This protein binds this small molecule.
Small molecule (SMILES): CCCN1CC[C@@H](COc2ccc([C@@H]3c4ccc(O)cc4CC4(CC4)N3C(=O)c3ccccc3)cc2)C1

Binding-site contacts:
Ligand atom O1 contacts residue LEU88 of chain 1.A at 3.8 Å.
Ligand atom C30 contacts residue VAL235 of chain 1.A at 3.0 Å (hydrophobic).
Ligand atom O3 contacts residue TRP84 of chain 1.A at 3.5 Å.
Ligand atom C7 contacts residue LEU92 of chain 1.A at 3.9 Å (hydrophobic).
Ligand atom O3 contacts residue LEU226 of chain 1.A at 3.4 Å.
Ligand atom C31 contacts residue VAL235 of chain 1.A at 3.6 Å (hydrophobic).
Ligand atom C3 contacts residue ARG95 of chain 1.A at 3.9 Å.
Ligand atom C31 contacts residue PRO236 of chain 1.A at 3.4 Å (hydrophobic).
Ligand atom C14 contacts residue ILE125 of chain 1.A at 3.8 Å (hydrophobic).
Ligand atom C26 contacts residue TRP84 of chain 1.A at 3.8 Å (hydrophobic).
Ligand atom C13 contacts residue MET122 of chain 1.A at 3.1 Å (hydrophobic).
Ligand atom C22 contacts residue ALA51 of chain 1.A at 3.7 Å (hydrophobic).
Ligand atom C23 contacts residue MET89 of chain 1.A at 3.8 Å (hydrophobic).
Ligand atom N2 contacts residue VAL235 of chain 1.A at 3.2 Å (h-bond).
Ligand atom C20 contacts residue LEU226 of chain 1.A at 3.9 Å (hydrophobic).
Ligand atom C1 contacts residue ALA51 of chain 1.A at 3.9 Å (hydrophobic).
Ligand atom O1 contacts residue GLU54 of chain 1.A at 2.5 Å (salt-bridge).
Ligand atom C2 contacts residue GLU54 of chain 1.A at 2.9 Å.
Ligand atom C1 contacts residue LEU47 of chain 1.A at 3.6 Å (hydrophobic).
Ligand atom C21 contacts residue ALA51 of chain 1.A at 3.5 Å (hydrophobic).
Ligand atom C10 contacts residue LEU47 of chain 1.A at 3.8 Å (hydrophobic).
Ligand atom C14 contacts residue MET122 of chain 1.A at 3.2 Å (hydrophobic).
Ligand atom C24 contacts residue MET89 of chain 1.A at 3.5 Å (hydrophobic).
Ligand atom O2 contacts residue LEU47 of chain 1.A at 3.0 Å.
Ligand atom O1 contacts residue ARG95 of chain 1.A at 2.9 Å (salt-bridge).
Ligand atom C19 contacts residue LEU226 of chain 1.A at 3.9 Å (hydrophobic).
Ligand atom C26 contacts residue VAL235 of chain 1.A at 3.8 Å (hydrophobic).
Ligand atom C3 contacts residue GLU54 of chain 1.A at 3.0 Å.
Ligand atom C24 contacts residue LEU85 of chain 1.A at 3.9 Å (hydrophobic).
Ligand atom C21 contacts residue TRP84 of chain 1.A at 3.8 Å (hydrophobic).
Ligand atom N2 contacts residue ASP52 of chain 1.A at 3.8 Å.
Ligand atom C12 contacts residue HIS225 of chain 1.A at 3.6 Å.
Ligand atom C32 contacts residue LEU240 of chain 1.A at 3.7 Å (hydrophobic).
Ligand atom C29 contacts residue VAL235 of chain 1.A at 2.5 Å (hydrophobic).
Ligand atom C22 contacts residue LEU88 of chain 1.A at 3.9 Å (hydrophobic).
Ligand atom C13 contacts residue HIS225 of chain 1.A at 3.4 Å.
Ligand atom C30 contacts residue PRO236 of chain 1.A at 3.4 Å (hydrophobic).
Ligand atom C4 contacts residue LEU88 of chain 1.A at 3.7 Å (hydrophobic).
Ligand atom C27 contacts residue ASP52 of chain 1.A at 2.9 Å.
Ligand atom C28 contacts residue ASP52 of chain 1.A at 2.7 Å.

Sequence of chain 1.A:
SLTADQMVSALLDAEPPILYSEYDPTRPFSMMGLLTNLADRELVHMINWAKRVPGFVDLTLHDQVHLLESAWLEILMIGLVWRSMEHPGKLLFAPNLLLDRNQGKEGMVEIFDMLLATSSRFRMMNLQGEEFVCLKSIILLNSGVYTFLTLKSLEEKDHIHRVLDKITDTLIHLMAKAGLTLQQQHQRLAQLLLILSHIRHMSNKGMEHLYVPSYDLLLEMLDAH